Sequence of chain 31.F:
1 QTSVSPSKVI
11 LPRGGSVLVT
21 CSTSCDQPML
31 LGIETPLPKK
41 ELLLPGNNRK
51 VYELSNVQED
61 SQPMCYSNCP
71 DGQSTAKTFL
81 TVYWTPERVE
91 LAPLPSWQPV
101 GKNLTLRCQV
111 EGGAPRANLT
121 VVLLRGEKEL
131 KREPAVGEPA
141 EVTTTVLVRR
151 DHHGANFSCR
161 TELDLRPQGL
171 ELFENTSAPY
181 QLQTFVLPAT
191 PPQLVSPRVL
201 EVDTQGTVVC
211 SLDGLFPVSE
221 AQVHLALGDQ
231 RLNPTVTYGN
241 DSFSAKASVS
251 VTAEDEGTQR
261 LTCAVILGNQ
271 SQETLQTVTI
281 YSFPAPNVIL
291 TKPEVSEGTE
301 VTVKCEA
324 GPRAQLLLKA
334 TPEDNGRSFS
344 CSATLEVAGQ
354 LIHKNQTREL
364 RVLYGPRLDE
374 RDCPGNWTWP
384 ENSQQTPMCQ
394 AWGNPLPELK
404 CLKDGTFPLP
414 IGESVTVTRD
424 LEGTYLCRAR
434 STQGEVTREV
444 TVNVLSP

This protein binds this small molecule.
Small molecule (SMILES): CC(=O)N[C@@H]1[C@@H](O)[C@H](O)[C@@H](CO)O[C@H]1O

Binding-site contacts:
Ligand atom C3 contacts residue TRP97 of chain 31.F at 2.7 Å (hydrophobic).
Ligand atom C2 contacts residue TRP97 of chain 31.F at 3.1 Å (hydrophobic).
Ligand atom O7 contacts residue TRP97 of chain 31.F at 3.8 Å.
Ligand atom C3 contacts residue ASN269 of chain 31.F at 3.1 Å.
Ligand atom C1 contacts residue ASN269 of chain 31.F at 1.4 Å.
Ligand atom O4 contacts residue TRP97 of chain 31.F at 3.8 Å.
Ligand atom O3 contacts residue ASN269 of chain 31.F at 4.4 Å.
Ligand atom C7 contacts residue ASN269 of chain 31.F at 3.5 Å.
Ligand atom C1 contacts residue TRP97 of chain 31.F at 4.2 Å (hydrophobic).
Ligand atom N2 contacts residue ASN269 of chain 31.F at 2.8 Å (h-bond).
Ligand atom C4 contacts residue TRP97 of chain 31.F at 4.1 Å (hydrophobic).
Ligand atom O3 contacts residue PRO95 of chain 31.F at 4.4 Å.
Ligand atom C4 contacts residue ASN269 of chain 31.F at 3.7 Å.
Ligand atom O3 contacts residue TRP97 of chain 31.F at 2.5 Å (h-bond).
Ligand atom C8 contacts residue PRO99 of chain 31.F at 3.9 Å (hydrophobic).
Ligand atom C5 contacts residue ASN269 of chain 31.F at 3.0 Å.
Ligand atom C6 contacts residue ASN269 of chain 31.F at 4.3 Å.
Ligand atom C7 contacts residue TRP97 of chain 31.F at 3.3 Å (hydrophobic).
Ligand atom O5 contacts residue ASN269 of chain 31.F at 2.4 Å (h-bond).
Ligand atom O7 contacts residue ASN269 of chain 31.F at 3.4 Å (h-bond).
Ligand atom C8 contacts residue TRP97 of chain 31.F at 4.0 Å (hydrophobic).
Ligand atom C2 contacts residue ASN269 of chain 31.F at 2.5 Å.
Ligand atom N2 contacts residue TRP97 of chain 31.F at 2.4 Å (h-bond).